This protein binds this small molecule.
Small molecule (SMILES): CC(=O)N[C@@H]1[C@@H](O)[C@H](O)[C@@H](CO)O[C@H]1O

Sequence of chain 3.A:
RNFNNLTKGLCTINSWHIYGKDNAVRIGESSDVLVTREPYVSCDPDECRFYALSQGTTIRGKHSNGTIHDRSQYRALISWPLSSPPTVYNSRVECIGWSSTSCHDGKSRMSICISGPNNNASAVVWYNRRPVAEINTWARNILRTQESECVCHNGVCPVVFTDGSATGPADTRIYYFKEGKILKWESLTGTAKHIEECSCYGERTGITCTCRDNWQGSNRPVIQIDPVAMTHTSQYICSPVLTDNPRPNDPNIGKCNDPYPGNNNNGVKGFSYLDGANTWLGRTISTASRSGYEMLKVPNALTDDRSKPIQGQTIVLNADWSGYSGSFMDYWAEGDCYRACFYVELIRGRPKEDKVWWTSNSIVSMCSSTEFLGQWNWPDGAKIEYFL

Binding-site contacts:
Ligand atom C3 contacts residue ASN2 of chain 3.A at 4.1 Å.
Ligand atom C7 contacts residue PHE3 of chain 3.A at 3.5 Å (hydrophobic).
Ligand atom C2 contacts residue PHE3 of chain 3.A at 3.9 Å (hydrophobic).
Ligand atom O4 contacts residue ASN154 of chain 3.A at 4.5 Å.
Ligand atom O5 contacts residue ASN5 of chain 3.A at 2.4 Å (h-bond).
Ligand atom O3 contacts residue ASN2 of chain 3.A at 3.1 Å (h-bond).
Ligand atom O5 contacts residue ASN154 of chain 3.A at 3.9 Å.
Ligand atom C4 contacts residue ASN5 of chain 3.A at 4.2 Å.
Ligand atom C1 contacts residue ASN154 of chain 3.A at 4.0 Å.
Ligand atom C7 contacts residue ASN2 of chain 3.A at 3.8 Å.
Ligand atom C1 contacts residue PHE3 of chain 3.A at 4.0 Å (hydrophobic).
Ligand atom C4 contacts residue ASN154 of chain 3.A at 4.3 Å.
Ligand atom C5 contacts residue ASN5 of chain 3.A at 3.6 Å.
Ligand atom C6 contacts residue ASN154 of chain 3.A at 3.9 Å.
Ligand atom C3 contacts residue PHE3 of chain 3.A at 4.4 Å (hydrophobic).
Ligand atom N2 contacts residue ASN2 of chain 3.A at 3.9 Å.
Ligand atom C3 contacts residue ASN5 of chain 3.A at 3.8 Å.
Ligand atom C1 contacts residue ASN5 of chain 3.A at 1.4 Å.
Ligand atom N2 contacts residue ASN5 of chain 3.A at 2.9 Å (h-bond).
Ligand atom C5 contacts residue ASN154 of chain 3.A at 3.4 Å.
Ligand atom C8 contacts residue PHE3 of chain 3.A at 3.3 Å (hydrophobic).
Ligand atom N2 contacts residue PHE3 of chain 3.A at 2.8 Å (h-bond).
Ligand atom C8 contacts residue ASN2 of chain 3.A at 3.7 Å.
Ligand atom C2 contacts residue ASN5 of chain 3.A at 2.5 Å.
Ligand atom O7 contacts residue ASN5 of chain 3.A at 4.1 Å.
Ligand atom C7 contacts residue ASN5 of chain 3.A at 3.7 Å.